This small molecule binds to this protein.
Small molecule (SMILES): Cc1cc(CCNCc2ccc3ccc(N)nc3c2)ccc1C#N

Binding-site contacts:
Ligand atom C13 contacts residue HEM1 of chain 1.E at 3.2 Å.
Ligand atom C25 contacts residue PHE65 of chain 1.A at 3.8 Å (hydrophobic).
Ligand atom C06 contacts residue VAL296 of chain 1.A at 3.6 Å (hydrophobic).
Ligand atom C09 contacts residue GLU321 of chain 1.A at 3.7 Å.
Ligand atom C04 contacts residue HEM1 of chain 1.E at 3.2 Å.
Ligand atom N29 contacts residue PHE65 of chain 1.A at 3.3 Å.
Ligand atom N01 contacts residue HEM1 of chain 1.E at 4.0 Å.
Ligand atom C21 contacts residue TRP407 of chain 1.A at 4.1 Å (hydrophobic).
Ligand atom N02 contacts residue TRP316 of chain 1.A at 3.0 Å (h-bond).
Ligand atom C26 contacts residue TYR435 of chain 1.A at 3.4 Å (hydrophobic).
Ligand atom C09 contacts residue VAL296 of chain 1.A at 4.1 Å (hydrophobic).
Ligand atom C14 contacts residue HEM1 of chain 1.E at 3.2 Å.
Ligand atom C08 contacts residue VAL296 of chain 1.A at 3.7 Å (hydrophobic).
Ligand atom C02 contacts residue GLU321 of chain 1.A at 3.5 Å.
Ligand atom C10 contacts residue GLU321 of chain 1.A at 3.6 Å.
Ligand atom C07 contacts residue VAL296 of chain 1.A at 3.4 Å (hydrophobic).
Ligand atom C05 contacts residue HEM1 of chain 1.E at 3.6 Å.
Ligand atom N29 contacts residue TRP34 of chain 1.B at 3.6 Å.
Ligand atom C05 contacts residue VAL296 of chain 1.A at 4.1 Å (hydrophobic).
Ligand atom C11 contacts residue HEM1 of chain 1.E at 3.2 Å.
Ligand atom C09 contacts residue HEM1 of chain 1.E at 3.4 Å.
Ligand atom C04 contacts residue PHE313 of chain 1.A at 4.0 Å (hydrophobic).
Ligand atom C10 contacts residue HEM1 of chain 1.E at 3.9 Å.
Ligand atom C07 contacts residue HEM1 of chain 1.E at 3.5 Å.
Ligand atom N01 contacts residue GLU321 of chain 1.A at 2.7 Å (salt-bridge).
Ligand atom C14 contacts residue TRP407 of chain 1.A at 3.4 Å (hydrophobic).
Ligand atom C25 contacts residue VAL64 of chain 1.A at 3.7 Å (hydrophobic).
Ligand atom C06 contacts residue PHE313 of chain 1.A at 3.6 Å (hydrophobic).
Ligand atom N02 contacts residue PRO294 of chain 1.A at 4.0 Å.
Ligand atom N02 contacts residue GLU321 of chain 1.A at 3.0 Å (salt-bridge).
Ligand atom C08 contacts residue HEM1 of chain 1.E at 3.8 Å.
Ligand atom N12 contacts residue HEM1 of chain 1.E at 2.5 Å (h-bond).
Ligand atom N02 contacts residue HEM1 of chain 1.E at 3.5 Å.
Ligand atom C21 contacts residue HEM1 of chain 1.E at 4.0 Å.
Ligand atom C26 contacts residue VAL64 of chain 1.A at 3.9 Å (hydrophobic).
Ligand atom C06 contacts residue HEM1 of chain 1.E at 3.5 Å.
Ligand atom C28 contacts residue TRP34 of chain 1.B at 3.8 Å (hydrophobic).
Ligand atom C28 contacts residue PHE65 of chain 1.A at 3.6 Å (hydrophobic).
Ligand atom C02 contacts residue HEM1 of chain 1.E at 3.6 Å.
Ligand atom C03 contacts residue HEM1 of chain 1.E at 2.9 Å.

Sequence of chain 1.B:
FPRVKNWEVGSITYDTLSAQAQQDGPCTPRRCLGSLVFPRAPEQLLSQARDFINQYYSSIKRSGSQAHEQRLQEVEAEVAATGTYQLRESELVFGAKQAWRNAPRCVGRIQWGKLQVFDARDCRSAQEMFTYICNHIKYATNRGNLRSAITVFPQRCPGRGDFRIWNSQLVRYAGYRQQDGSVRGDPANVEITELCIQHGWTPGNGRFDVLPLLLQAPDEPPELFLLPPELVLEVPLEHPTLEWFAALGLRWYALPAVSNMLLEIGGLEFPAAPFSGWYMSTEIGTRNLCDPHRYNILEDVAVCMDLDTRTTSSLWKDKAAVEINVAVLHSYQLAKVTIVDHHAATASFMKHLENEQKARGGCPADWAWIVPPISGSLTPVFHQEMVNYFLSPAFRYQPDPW

Sequence of chain 1.A:
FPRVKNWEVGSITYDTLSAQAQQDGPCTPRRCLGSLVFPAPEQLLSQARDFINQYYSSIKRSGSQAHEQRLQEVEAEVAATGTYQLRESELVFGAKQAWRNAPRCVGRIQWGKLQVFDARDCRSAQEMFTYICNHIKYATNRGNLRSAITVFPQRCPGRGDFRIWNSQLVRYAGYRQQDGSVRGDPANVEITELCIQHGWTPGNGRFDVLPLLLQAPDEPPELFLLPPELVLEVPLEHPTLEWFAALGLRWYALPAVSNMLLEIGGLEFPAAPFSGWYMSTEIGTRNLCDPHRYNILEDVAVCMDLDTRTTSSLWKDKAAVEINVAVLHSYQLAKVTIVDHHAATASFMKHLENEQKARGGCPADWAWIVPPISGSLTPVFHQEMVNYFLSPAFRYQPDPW